Sequence of chain 1.C:
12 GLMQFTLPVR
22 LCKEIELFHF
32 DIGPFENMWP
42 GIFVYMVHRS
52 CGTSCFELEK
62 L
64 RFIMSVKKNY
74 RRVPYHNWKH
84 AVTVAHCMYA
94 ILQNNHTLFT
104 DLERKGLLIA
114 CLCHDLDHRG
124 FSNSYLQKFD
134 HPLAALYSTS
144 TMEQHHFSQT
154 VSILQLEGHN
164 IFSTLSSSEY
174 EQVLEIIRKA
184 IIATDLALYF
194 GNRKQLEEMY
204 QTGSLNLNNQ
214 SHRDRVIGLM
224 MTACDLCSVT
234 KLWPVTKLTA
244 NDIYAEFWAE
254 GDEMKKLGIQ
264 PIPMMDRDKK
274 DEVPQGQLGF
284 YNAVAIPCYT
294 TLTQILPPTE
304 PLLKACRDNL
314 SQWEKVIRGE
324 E

Binding-site contacts:
Ligand atom C15 contacts residue PHE283 of chain 1.C at 3.7 Å (hydrophobic).
Ligand atom C19 contacts residue SER231 of chain 1.C at 3.6 Å.
Ligand atom C8 contacts residue PHE283 of chain 1.C at 3.9 Å (hydrophobic).
Ligand atom N14 contacts residue MET267 of chain 1.C at 3.2 Å (h-bond).
Ligand atom C19 contacts residue ILE246 of chain 1.C at 4.0 Å (hydrophobic).
Ligand atom C11 contacts residue PHE283 of chain 1.C at 3.4 Å (hydrophobic).
Ligand atom C12 contacts residue PHE283 of chain 1.C at 3.4 Å (hydrophobic).
Ligand atom C21 contacts residue GLY279 of chain 1.C at 3.5 Å.
Ligand atom C6 contacts residue LEU189 of chain 1.C at 3.5 Å (hydrophobic).
Ligand atom C18 contacts residue SER231 of chain 1.C at 3.5 Å.
Ligand atom C21 contacts residue GLN280 of chain 1.C at 3.4 Å.
Ligand atom N16 contacts residue PHE283 of chain 1.C at 4.0 Å.
Ligand atom N13 contacts residue GLN280 of chain 1.C at 3.2 Å (h-bond).
Ligand atom C18 contacts residue VAL232 of chain 1.C at 3.6 Å (hydrophobic).
Ligand atom C8 contacts residue PHE250 of chain 1.C at 4.1 Å (hydrophobic).
Ligand atom C12 contacts residue MET267 of chain 1.C at 3.6 Å (hydrophobic).
Ligand atom N16 contacts residue ILE246 of chain 1.C at 4.1 Å.
Ligand atom C4 contacts residue LEU189 of chain 1.C at 3.8 Å (hydrophobic).
Ligand atom O5 contacts residue LEU189 of chain 1.C at 3.3 Å.
Ligand atom C9 contacts residue LEU189 of chain 1.C at 3.7 Å (hydrophobic).
Ligand atom C18 contacts residue ILE246 of chain 1.C at 3.5 Å (hydrophobic).
Ligand atom C20 contacts residue PHE283 of chain 1.C at 3.8 Å (hydrophobic).
Ligand atom N13 contacts residue PHE283 of chain 1.C at 3.6 Å.
Ligand atom C17 contacts residue GLN280 of chain 1.C at 3.6 Å.
Ligand atom C17 contacts residue ILE246 of chain 1.C at 4.0 Å (hydrophobic).
Ligand atom C19 contacts residue VAL232 of chain 1.C at 3.9 Å (hydrophobic).
Ligand atom C21 contacts residue MET267 of chain 1.C at 3.6 Å (hydrophobic).
Ligand atom C21 contacts residue TYR247 of chain 1.C at 3.7 Å (hydrophobic).
Ligand atom C1 contacts residue LEU189 of chain 1.C at 3.5 Å (hydrophobic).
Ligand atom C17 contacts residue PHE283 of chain 1.C at 4.1 Å (hydrophobic).
Ligand atom C3 contacts residue PHE193 of chain 1.C at 4.1 Å (hydrophobic).
Ligand atom C7 contacts residue PHE283 of chain 1.C at 3.8 Å (hydrophobic).
Ligand atom C19 contacts residue PHE283 of chain 1.C at 4.0 Å (hydrophobic).
Ligand atom C15 contacts residue PHE250 of chain 1.C at 4.1 Å (hydrophobic).
Ligand atom C12 contacts residue GLN280 of chain 1.C at 3.8 Å.
Ligand atom C11 contacts residue MET267 of chain 1.C at 3.9 Å (hydrophobic).
Ligand atom C10 contacts residue PHE250 of chain 1.C at 3.9 Å (hydrophobic).
Ligand atom C21 contacts residue PHE283 of chain 1.C at 3.5 Å (hydrophobic).
Ligand atom C10 contacts residue PHE283 of chain 1.C at 3.4 Å (hydrophobic).
Ligand atom N14 contacts residue PHE283 of chain 1.C at 3.2 Å.

This small molecule binds to this protein.
Small molecule (SMILES): Cc1nc(N2CCCC2)c2ccc(OCC3CC3)cc2n1